This protein binds this small molecule.
Small molecule (SMILES): C[C@@H](O)[C@@H](C)O

Sequence of chain 1.B:
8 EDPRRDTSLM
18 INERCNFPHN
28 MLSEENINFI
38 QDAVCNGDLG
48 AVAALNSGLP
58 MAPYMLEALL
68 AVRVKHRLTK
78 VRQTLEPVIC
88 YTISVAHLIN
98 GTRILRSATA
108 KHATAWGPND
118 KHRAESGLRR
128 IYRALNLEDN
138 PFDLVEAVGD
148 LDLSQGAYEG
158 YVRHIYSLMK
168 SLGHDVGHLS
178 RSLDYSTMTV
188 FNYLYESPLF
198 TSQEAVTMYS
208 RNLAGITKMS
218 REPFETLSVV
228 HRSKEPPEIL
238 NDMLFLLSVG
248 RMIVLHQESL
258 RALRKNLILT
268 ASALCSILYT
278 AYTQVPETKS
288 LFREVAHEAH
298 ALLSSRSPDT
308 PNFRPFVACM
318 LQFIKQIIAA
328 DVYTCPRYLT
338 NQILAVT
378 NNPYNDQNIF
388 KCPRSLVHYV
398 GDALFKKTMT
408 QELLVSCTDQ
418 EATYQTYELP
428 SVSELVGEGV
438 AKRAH

Sequence of chain 1.A:
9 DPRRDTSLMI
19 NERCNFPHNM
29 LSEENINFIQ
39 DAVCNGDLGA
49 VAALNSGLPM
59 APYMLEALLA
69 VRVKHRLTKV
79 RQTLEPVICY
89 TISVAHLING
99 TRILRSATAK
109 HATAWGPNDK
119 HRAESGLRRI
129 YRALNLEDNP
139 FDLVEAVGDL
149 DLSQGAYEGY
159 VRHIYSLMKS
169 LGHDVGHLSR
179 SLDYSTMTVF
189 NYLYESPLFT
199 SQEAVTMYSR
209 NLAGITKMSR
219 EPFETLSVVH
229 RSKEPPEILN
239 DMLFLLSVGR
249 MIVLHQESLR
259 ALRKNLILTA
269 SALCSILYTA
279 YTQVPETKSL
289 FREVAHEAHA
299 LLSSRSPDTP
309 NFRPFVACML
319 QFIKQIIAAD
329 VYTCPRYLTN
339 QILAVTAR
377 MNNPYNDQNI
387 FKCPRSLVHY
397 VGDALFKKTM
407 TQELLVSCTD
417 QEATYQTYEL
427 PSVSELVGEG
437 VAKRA

Binding-site contacts:
Ligand atom C1 contacts residue LYS403 of chain 1.A at 3.5 Å.
Ligand atom O5 contacts residue LYS403 of chain 1.A at 4.2 Å.
Ligand atom O6 contacts residue GLU418 of chain 1.B at 2.4 Å (salt-bridge).
Ligand atom C2 contacts residue THR405 of chain 1.A at 4.2 Å.
Ligand atom C2 contacts residue GLU418 of chain 1.B at 3.9 Å.
Ligand atom C2 contacts residue LYS403 of chain 1.A at 3.9 Å.
Ligand atom O5 contacts residue LYS404 of chain 1.A at 4.0 Å.
Ligand atom C3 contacts residue THR420 of chain 1.B at 3.8 Å.
Ligand atom C4 contacts residue GLU418 of chain 1.B at 3.6 Å.
Ligand atom O5 contacts residue THR405 of chain 1.A at 2.8 Å (h-bond).
Ligand atom O6 contacts residue THR420 of chain 1.B at 2.8 Å (h-bond).
Ligand atom C3 contacts residue GLU418 of chain 1.B at 3.4 Å.
Ligand atom C1 contacts residue GLU418 of chain 1.B at 4.0 Å.